The small molecule below binds the protein below.
Small molecule (SMILES): CC(=O)N[C@@H]1[C@@H](O)[C@H](O)[C@@H](CO)O[C@H]1O

Sequence of chain 1.A:
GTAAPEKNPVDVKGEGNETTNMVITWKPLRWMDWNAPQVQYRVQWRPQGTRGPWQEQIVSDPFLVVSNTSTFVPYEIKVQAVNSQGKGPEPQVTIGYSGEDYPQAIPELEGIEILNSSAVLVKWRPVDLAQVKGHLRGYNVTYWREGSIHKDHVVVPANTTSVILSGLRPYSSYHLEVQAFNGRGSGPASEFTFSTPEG

Binding-site contacts:
Ligand atom C5 contacts residue VAL23 of chain 1.A at 4.2 Å (hydrophobic).
Ligand atom O5 contacts residue ASN17 of chain 1.A at 2.4 Å (h-bond).
Ligand atom C1 contacts residue ASN17 of chain 1.A at 1.4 Å.
Ligand atom N2 contacts residue GLU18 of chain 1.A at 3.9 Å.
Ligand atom N2 contacts residue ASN17 of chain 1.A at 2.9 Å (h-bond).
Ligand atom C3 contacts residue ASN17 of chain 1.A at 3.8 Å.
Ligand atom O7 contacts residue ASN17 of chain 1.A at 3.4 Å (h-bond).
Ligand atom O5 contacts residue VAL23 of chain 1.A at 3.8 Å.
Ligand atom O6 contacts residue VAL23 of chain 1.A at 4.5 Å.
Ligand atom C5 contacts residue ASN17 of chain 1.A at 3.7 Å.
Ligand atom C6 contacts residue VAL65 of chain 1.A at 3.7 Å (hydrophobic).
Ligand atom C8 contacts residue GLU18 of chain 1.A at 3.1 Å.
Ligand atom C7 contacts residue GLU18 of chain 1.A at 4.0 Å.
Ligand atom C5 contacts residue VAL65 of chain 1.A at 4.3 Å (hydrophobic).
Ligand atom C6 contacts residue VAL23 of chain 1.A at 4.0 Å (hydrophobic).
Ligand atom C2 contacts residue ASN17 of chain 1.A at 2.5 Å.
Ligand atom C7 contacts residue ASN17 of chain 1.A at 3.4 Å.
Ligand atom C4 contacts residue ASN17 of chain 1.A at 4.2 Å.